Binding-site contacts:
Ligand atom N6 contacts residue U1 of chain 29.C at 2.8 Å (h-bond).
Ligand atom N1 contacts residue U1 of chain 29.C at 2.8 Å (h-bond).
Ligand atom C6 contacts residue U1 of chain 29.C at 3.6 Å.
Ligand atom N6 contacts residue U3 of chain 29.C at 3.0 Å (h-bond).
Ligand atom N3 contacts residue U3 of chain 29.C at 4.2 Å.
Ligand atom C2 contacts residue U3 of chain 29.C at 3.0 Å.
Ligand atom C4 contacts residue U2 of chain 29.C at 4.3 Å.
Ligand atom N3 contacts residue U2 of chain 29.C at 3.7 Å.
Ligand atom N6 contacts residue U2 of chain 29.C at 4.2 Å.
Ligand atom C2 contacts residue U2 of chain 29.C at 3.2 Å.
Ligand atom N1 contacts residue U2 of chain 29.C at 3.5 Å (h-bond).
Ligand atom C2 contacts residue U1 of chain 29.C at 3.5 Å.
Ligand atom C6 contacts residue U3 of chain 29.C at 3.3 Å.
Ligand atom C6 contacts residue U2 of chain 29.C at 4.1 Å.
Ligand atom N1 contacts residue U3 of chain 29.C at 2.7 Å (h-bond).

This protein binds this small molecule.
Small molecule (SMILES): Nc1ncnc2c1ncn2[C@@H]1O[C@H](CO[P](=O)(O)O[C@H]2[C@@H](O)[C@H](n3cnc4c(N)ncnc43)O[C@@H]2CO[P](=O)(O)O[C@H]2[C@@H](O)[C@H](n3cnc4c(N)ncnc43)O[C@@H]2COP(=O)(O)O)[C@@H](O)[C@H]1O